Binding-site contacts:
Ligand atom CAD contacts residue GLN202 of chain 41.A at 3.5 Å.
Ligand atom CBC contacts residue TRP203 of chain 41.A at 3.2 Å (hydrophobic).
Ligand atom OAW contacts residue ILE111 of chain 41.A at 3.6 Å.
Ligand atom CAH contacts residue GLN202 of chain 41.A at 3.7 Å.
Ligand atom CAZ contacts residue MET195 of chain 41.A at 3.9 Å (hydrophobic).
Ligand atom CAT contacts residue TYR201 of chain 41.A at 3.5 Å (hydrophobic).
Ligand atom CAM contacts residue VAL192 of chain 41.A at 3.3 Å (hydrophobic).
Ligand atom OAB contacts residue ASP112 of chain 41.A at 3.5 Å.
Ligand atom CAK contacts residue MET195 of chain 41.A at 3.6 Å (hydrophobic).
Ligand atom CAH contacts residue ASN228 of chain 41.A at 3.2 Å.
Ligand atom CAM contacts residue ILE24 of chain 41.C at 3.7 Å (hydrophobic).
Ligand atom OAB contacts residue ILE113 of chain 41.A at 3.2 Å (h-bond).
Ligand atom CBC contacts residue ASN228 of chain 41.A at 3.9 Å.
Ligand atom CAU contacts residue TYR201 of chain 41.A at 3.8 Å (hydrophobic).
Ligand atom CAE contacts residue THR114 of chain 41.A at 3.5 Å.
Ligand atom CAP contacts residue ILE111 of chain 41.A at 3.8 Å (hydrophobic).
Ligand atom CAH contacts residue TRP203 of chain 41.A at 3.5 Å (hydrophobic).
Ligand atom CAA contacts residue ILE24 of chain 41.C at 3.8 Å (hydrophobic).
Ligand atom CAC contacts residue PHE137 of chain 41.A at 3.8 Å (hydrophobic).
Ligand atom CAR contacts residue PHE135 of chain 41.A at 3.4 Å (hydrophobic).
Ligand atom CAE contacts residue ASP112 of chain 41.A at 3.7 Å.
Ligand atom CAC contacts residue PHE233 of chain 41.A at 3.1 Å (hydrophobic).
Ligand atom CAN contacts residue PHE155 of chain 41.A at 3.6 Å (hydrophobic).
Ligand atom CAI contacts residue ASP112 of chain 41.A at 3.5 Å.
Ligand atom CAA contacts residue PRO177 of chain 41.A at 3.8 Å (hydrophobic).
Ligand atom CAX contacts residue TRP203 of chain 41.A at 3.6 Å (hydrophobic).
Ligand atom CAK contacts residue VAL192 of chain 41.A at 3.1 Å (hydrophobic).
Ligand atom CAD contacts residue ASN228 of chain 41.A at 3.5 Å.
Ligand atom CAU contacts residue ASN228 of chain 41.A at 3.6 Å.
Ligand atom CAI contacts residue THR114 of chain 41.A at 3.8 Å.
Ligand atom NBE contacts residue TRP203 of chain 41.A at 3.2 Å.
Ligand atom CAY contacts residue PHE155 of chain 41.A at 3.8 Å (hydrophobic).
Ligand atom CAG contacts residue PHE137 of chain 41.A at 3.7 Å (hydrophobic).
Ligand atom OAW contacts residue MET195 of chain 41.A at 3.5 Å.
Ligand atom NBE contacts residue ASN228 of chain 41.A at 3.9 Å.
Ligand atom CAU contacts residue TRP203 of chain 41.A at 3.7 Å (hydrophobic).
Ligand atom CAI contacts residue TRP203 of chain 41.A at 3.6 Å (hydrophobic).
Ligand atom CAL contacts residue ILE111 of chain 41.A at 3.6 Å (hydrophobic).
Ligand atom CAJ contacts residue ILE111 of chain 41.A at 3.3 Å (hydrophobic).
Ligand atom CAG contacts residue PHE233 of chain 41.A at 3.2 Å (hydrophobic).

Sequence of chain 42.C:
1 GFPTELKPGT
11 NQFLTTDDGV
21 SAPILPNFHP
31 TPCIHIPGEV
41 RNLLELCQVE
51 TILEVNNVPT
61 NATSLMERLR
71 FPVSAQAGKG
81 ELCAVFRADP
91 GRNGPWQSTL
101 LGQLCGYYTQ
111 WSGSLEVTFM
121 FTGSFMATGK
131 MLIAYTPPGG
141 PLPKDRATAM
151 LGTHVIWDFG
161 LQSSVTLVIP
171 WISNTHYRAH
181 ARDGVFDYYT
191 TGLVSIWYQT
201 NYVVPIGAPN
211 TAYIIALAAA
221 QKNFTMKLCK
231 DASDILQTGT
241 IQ

Sequence of chain 41.A:
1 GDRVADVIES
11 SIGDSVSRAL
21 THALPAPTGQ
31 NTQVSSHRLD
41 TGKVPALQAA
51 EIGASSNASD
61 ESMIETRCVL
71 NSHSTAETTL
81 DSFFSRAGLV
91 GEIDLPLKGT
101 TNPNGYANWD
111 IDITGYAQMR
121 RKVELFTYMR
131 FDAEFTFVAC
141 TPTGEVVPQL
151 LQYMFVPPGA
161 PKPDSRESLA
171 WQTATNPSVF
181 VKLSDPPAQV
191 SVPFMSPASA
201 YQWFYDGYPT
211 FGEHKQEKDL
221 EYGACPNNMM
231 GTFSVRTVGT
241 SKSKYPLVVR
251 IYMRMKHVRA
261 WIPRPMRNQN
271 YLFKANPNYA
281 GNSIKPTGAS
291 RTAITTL

Sequence of chain 41.C:
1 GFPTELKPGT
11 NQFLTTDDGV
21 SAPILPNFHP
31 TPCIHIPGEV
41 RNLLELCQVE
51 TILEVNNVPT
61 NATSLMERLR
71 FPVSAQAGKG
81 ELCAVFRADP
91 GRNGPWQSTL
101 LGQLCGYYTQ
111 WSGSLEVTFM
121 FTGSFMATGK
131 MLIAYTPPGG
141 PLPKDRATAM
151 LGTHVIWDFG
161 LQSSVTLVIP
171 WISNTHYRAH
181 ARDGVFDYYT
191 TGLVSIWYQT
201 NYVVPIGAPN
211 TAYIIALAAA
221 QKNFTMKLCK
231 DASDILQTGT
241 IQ

A small-molecule ligand and the protein it binds are described below.
Small molecule (SMILES): Cc1cccc(-c2ccc(OCCCCCN3CCN(c4ccncc4)C3=O)cc2)c1